A small-molecule ligand and the protein it binds are described below.
Small molecule (SMILES): CC(=O)N[C@@H]1[C@@H](O)[C@H](O)[C@@H](CO)O[C@H]1O

Sequence of chain 1.B:
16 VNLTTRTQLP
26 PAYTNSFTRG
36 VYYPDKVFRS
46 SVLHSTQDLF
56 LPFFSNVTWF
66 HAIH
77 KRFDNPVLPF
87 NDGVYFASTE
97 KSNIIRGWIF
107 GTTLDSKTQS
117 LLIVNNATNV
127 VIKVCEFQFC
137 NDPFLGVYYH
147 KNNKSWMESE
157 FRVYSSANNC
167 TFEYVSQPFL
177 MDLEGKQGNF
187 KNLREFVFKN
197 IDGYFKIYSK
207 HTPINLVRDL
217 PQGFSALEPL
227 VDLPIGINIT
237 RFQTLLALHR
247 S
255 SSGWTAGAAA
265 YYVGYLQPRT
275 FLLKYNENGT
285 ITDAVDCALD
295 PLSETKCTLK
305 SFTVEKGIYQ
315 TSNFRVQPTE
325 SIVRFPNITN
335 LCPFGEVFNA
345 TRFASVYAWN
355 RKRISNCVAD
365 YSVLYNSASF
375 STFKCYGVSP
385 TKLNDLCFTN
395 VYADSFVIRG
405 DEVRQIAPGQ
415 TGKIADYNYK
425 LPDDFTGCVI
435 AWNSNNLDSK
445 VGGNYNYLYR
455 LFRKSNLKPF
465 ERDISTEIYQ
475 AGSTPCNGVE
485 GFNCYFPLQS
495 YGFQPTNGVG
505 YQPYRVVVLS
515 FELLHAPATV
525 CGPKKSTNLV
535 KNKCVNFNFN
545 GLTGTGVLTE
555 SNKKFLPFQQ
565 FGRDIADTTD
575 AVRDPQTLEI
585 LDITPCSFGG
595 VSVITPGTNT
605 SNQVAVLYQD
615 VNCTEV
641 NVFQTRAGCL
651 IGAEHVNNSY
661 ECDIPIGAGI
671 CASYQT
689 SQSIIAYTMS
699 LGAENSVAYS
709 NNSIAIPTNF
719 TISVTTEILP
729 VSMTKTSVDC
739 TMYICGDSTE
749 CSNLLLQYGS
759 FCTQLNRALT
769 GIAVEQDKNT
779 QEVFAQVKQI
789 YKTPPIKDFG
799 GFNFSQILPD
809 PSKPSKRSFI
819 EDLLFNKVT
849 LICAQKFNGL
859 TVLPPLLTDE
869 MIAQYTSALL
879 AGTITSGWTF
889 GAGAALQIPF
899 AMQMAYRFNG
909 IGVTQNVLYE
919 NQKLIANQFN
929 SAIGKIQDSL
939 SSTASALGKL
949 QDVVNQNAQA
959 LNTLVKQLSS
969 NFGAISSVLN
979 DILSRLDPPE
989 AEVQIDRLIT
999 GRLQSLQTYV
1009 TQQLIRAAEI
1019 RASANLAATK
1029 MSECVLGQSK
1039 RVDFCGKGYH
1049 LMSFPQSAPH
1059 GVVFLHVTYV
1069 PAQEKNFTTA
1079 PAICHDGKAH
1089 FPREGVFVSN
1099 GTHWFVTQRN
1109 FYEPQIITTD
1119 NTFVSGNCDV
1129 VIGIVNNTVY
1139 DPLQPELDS

Binding-site contacts:
Ligand atom N2 contacts residue ASN657 of chain 1.B at 2.9 Å (h-bond).
Ligand atom O5 contacts residue ASN657 of chain 1.B at 2.4 Å (h-bond).
Ligand atom C2 contacts residue ASN657 of chain 1.B at 2.5 Å.
Ligand atom C5 contacts residue ASN657 of chain 1.B at 3.7 Å.
Ligand atom O7 contacts residue ASN657 of chain 1.B at 2.9 Å (h-bond).
Ligand atom C7 contacts residue ASN657 of chain 1.B at 3.2 Å.
Ligand atom C3 contacts residue ASN657 of chain 1.B at 3.8 Å.
Ligand atom C1 contacts residue ASN657 of chain 1.B at 1.4 Å.
Ligand atom C4 contacts residue ASN657 of chain 1.B at 4.2 Å.